A protein and the small-molecule ligand that binds it are described below.
Small molecule (SMILES): CC(=O)N[C@H]1[C@H](O[C@H]2[C@H](O)[C@@H](NC(C)=O)CO[C@@H]2CO)O[C@H](CO)[C@@H](O[C@@H]2O[C@H](CO)[C@@H](O)[C@H](O)[C@@H]2O)[C@@H]1O

Sequence of chain 3.A:
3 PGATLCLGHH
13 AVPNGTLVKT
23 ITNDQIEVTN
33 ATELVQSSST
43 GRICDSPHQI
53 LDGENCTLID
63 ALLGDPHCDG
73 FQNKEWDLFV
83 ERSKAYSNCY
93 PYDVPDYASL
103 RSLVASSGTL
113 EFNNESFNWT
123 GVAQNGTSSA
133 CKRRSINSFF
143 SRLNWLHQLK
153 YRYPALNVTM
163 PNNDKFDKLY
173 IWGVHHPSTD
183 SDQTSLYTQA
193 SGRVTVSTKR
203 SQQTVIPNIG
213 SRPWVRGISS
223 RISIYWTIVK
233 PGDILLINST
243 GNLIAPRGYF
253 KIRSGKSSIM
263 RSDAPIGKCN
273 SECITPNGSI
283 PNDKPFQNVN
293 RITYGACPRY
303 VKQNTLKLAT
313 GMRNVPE

Binding-site contacts:
Ligand atom C3 contacts residue ASN159 of chain 3.A at 3.8 Å.
Ligand atom O3 contacts residue SER213 of chain 2.A at 4.4 Å.
Ligand atom C4 contacts residue ASN159 of chain 3.A at 4.2 Å.
Ligand atom C1 contacts residue ASN159 of chain 3.A at 1.4 Å.
Ligand atom C6 contacts residue THR161 of chain 3.A at 4.3 Å.
Ligand atom C8 contacts residue ILE236 of chain 3.A at 4.3 Å (hydrophobic).
Ligand atom C1 contacts residue SER213 of chain 2.A at 4.3 Å.
Ligand atom O5 contacts residue ASN159 of chain 3.A at 2.3 Å (h-bond).
Ligand atom O7 contacts residue PRO215 of chain 2.A at 3.9 Å.
Ligand atom N2 contacts residue ASN159 of chain 3.A at 3.0 Å (h-bond).
Ligand atom C8 contacts residue THR161 of chain 3.A at 4.3 Å.
Ligand atom C8 contacts residue PRO215 of chain 2.A at 4.4 Å (hydrophobic).
Ligand atom N2 contacts residue SER213 of chain 2.A at 3.5 Å (h-bond).
Ligand atom C7 contacts residue TRP216 of chain 2.A at 4.1 Å (hydrophobic).
Ligand atom C5 contacts residue ASN159 of chain 3.A at 3.6 Å.
Ligand atom C2 contacts residue SER213 of chain 2.A at 4.1 Å.
Ligand atom C3 contacts residue SER213 of chain 2.A at 3.9 Å.
Ligand atom C2 contacts residue ASN159 of chain 3.A at 2.5 Å.
Ligand atom C7 contacts residue ASN159 of chain 3.A at 3.3 Å.
Ligand atom O7 contacts residue ASN159 of chain 3.A at 3.3 Å (h-bond).
Ligand atom O5 contacts residue LEU238 of chain 3.A at 4.5 Å.
Ligand atom O7 contacts residue TRP216 of chain 2.A at 3.1 Å (h-bond).

Sequence of chain 2.A:
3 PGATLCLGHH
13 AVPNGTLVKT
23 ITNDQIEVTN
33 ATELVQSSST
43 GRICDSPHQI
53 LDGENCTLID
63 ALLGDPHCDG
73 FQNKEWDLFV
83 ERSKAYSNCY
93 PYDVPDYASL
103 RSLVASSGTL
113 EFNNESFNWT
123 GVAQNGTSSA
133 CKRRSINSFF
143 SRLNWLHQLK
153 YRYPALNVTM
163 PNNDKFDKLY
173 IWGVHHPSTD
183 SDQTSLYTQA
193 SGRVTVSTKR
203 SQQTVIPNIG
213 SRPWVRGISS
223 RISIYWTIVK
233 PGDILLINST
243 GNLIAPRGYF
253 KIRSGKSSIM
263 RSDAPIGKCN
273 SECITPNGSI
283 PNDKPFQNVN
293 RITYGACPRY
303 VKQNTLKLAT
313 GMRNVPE